Sequence of chain 1.A:
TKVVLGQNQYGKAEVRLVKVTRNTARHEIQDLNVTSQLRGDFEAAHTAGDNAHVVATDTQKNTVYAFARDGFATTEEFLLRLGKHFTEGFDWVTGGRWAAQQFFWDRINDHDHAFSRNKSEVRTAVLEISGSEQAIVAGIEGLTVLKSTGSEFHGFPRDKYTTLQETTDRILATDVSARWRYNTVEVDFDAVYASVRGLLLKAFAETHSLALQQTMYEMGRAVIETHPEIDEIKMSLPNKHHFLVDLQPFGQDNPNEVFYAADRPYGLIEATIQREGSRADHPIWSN

A small-molecule ligand and the protein it binds are described below.
Small molecule (SMILES): O=c1[nH]c(=O)c2nn[nH]c2[nH]1

Sequence of chain 1.D:
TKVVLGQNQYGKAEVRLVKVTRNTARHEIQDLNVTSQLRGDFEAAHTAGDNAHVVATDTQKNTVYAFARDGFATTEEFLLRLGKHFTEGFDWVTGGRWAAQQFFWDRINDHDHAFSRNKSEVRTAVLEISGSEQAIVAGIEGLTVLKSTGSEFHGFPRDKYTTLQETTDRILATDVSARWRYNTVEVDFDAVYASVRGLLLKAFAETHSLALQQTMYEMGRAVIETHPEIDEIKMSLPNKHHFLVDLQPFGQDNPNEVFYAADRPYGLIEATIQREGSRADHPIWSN

Binding-site contacts:
Ligand atom C5 contacts residue THR57 of chain 1.D at 3.9 Å.
Ligand atom C6 contacts residue VAL54 of chain 1.D at 4.0 Å (hydrophobic).
Ligand atom N8 contacts residue ASP58 of chain 1.D at 4.1 Å.
Ligand atom C6 contacts residue PHE153 of chain 1.A at 3.6 Å (hydrophobic).
Ligand atom C2 contacts residue ARG170 of chain 1.A at 3.6 Å.
Ligand atom N9 contacts residue ASN239 of chain 1.A at 4.2 Å.
Ligand atom N8 contacts residue THR57 of chain 1.D at 3.5 Å (h-bond).
Ligand atom O6 contacts residue TYR10 of chain 1.D at 3.4 Å.
Ligand atom C2 contacts residue PHE153 of chain 1.A at 3.5 Å (hydrophobic).
Ligand atom O6 contacts residue PHE153 of chain 1.A at 4.2 Å.
Ligand atom O2 contacts residue ALA211 of chain 1.A at 3.4 Å.
Ligand atom O2 contacts residue LEU212 of chain 1.A at 2.8 Å (h-bond).
Ligand atom N9 contacts residue ARG170 of chain 1.A at 3.9 Å.
Ligand atom N9 contacts residue PHE153 of chain 1.A at 3.2 Å.
Ligand atom N8 contacts residue ALA56 of chain 1.D at 4.0 Å.
Ligand atom N8 contacts residue PHE153 of chain 1.A at 3.4 Å.
Ligand atom C2 contacts residue LEU212 of chain 1.A at 3.8 Å (hydrophobic).
Ligand atom N3 contacts residue ASN239 of chain 1.A at 3.7 Å.
Ligand atom O6 contacts residue THR57 of chain 1.D at 3.6 Å.
Ligand atom C4 contacts residue ARG170 of chain 1.A at 3.8 Å.
Ligand atom O6 contacts residue VAL54 of chain 1.D at 3.4 Å.
Ligand atom C2 contacts residue GLN213 of chain 1.A at 3.8 Å.
Ligand atom C6 contacts residue THR57 of chain 1.D at 4.0 Å.
Ligand atom N3 contacts residue PHE153 of chain 1.A at 3.5 Å.
Ligand atom C6 contacts residue GLN213 of chain 1.A at 3.8 Å.
Ligand atom N7 contacts residue PHE153 of chain 1.A at 3.6 Å.
Ligand atom N1 contacts residue GLN213 of chain 1.A at 3.0 Å (h-bond).
Ligand atom C4 contacts residue PHE153 of chain 1.A at 3.2 Å (hydrophobic).
Ligand atom N3 contacts residue ARG170 of chain 1.A at 3.1 Å (salt-bridge).
Ligand atom O2 contacts residue PHE153 of chain 1.A at 3.7 Å.
Ligand atom N9 contacts residue LEU164 of chain 1.A at 3.8 Å.
Ligand atom O2 contacts residue ARG170 of chain 1.A at 2.9 Å (salt-bridge).
Ligand atom N7 contacts residue THR57 of chain 1.D at 3.0 Å (h-bond).
Ligand atom O6 contacts residue GLN213 of chain 1.A at 3.0 Å (h-bond).
Ligand atom O2 contacts residue GLN213 of chain 1.A at 3.8 Å.
Ligand atom N7 contacts residue ALA56 of chain 1.D at 3.7 Å.
Ligand atom N8 contacts residue LEU164 of chain 1.A at 3.6 Å.
Ligand atom C5 contacts residue PHE153 of chain 1.A at 3.3 Å (hydrophobic).
Ligand atom N1 contacts residue PHE153 of chain 1.A at 3.5 Å.
Ligand atom C4 contacts residue ASN239 of chain 1.A at 4.0 Å.